The small molecule below binds the protein below.
Small molecule (SMILES): OC[C@H]1O[C@H](O)[C@H](O)[C@@H](O)[C@@H]1O

Sequence of chain 1.C:
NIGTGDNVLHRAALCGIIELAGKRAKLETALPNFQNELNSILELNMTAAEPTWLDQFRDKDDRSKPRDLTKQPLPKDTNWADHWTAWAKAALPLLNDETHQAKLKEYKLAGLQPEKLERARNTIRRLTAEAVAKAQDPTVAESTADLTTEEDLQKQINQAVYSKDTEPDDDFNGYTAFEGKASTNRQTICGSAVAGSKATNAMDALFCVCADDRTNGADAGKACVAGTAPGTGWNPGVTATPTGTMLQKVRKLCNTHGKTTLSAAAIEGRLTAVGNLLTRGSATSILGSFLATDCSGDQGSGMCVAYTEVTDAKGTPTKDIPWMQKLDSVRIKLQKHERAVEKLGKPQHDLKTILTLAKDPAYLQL

Binding-site contacts:
Ligand atom O2 contacts residue SER319 of chain 1.C at 2.8 Å (h-bond).
Ligand atom C4 contacts residue SER324 of chain 1.C at 3.3 Å.
Ligand atom C5 contacts residue SER324 of chain 1.C at 2.5 Å.
Ligand atom C3 contacts residue SER324 of chain 1.C at 2.9 Å.
Ligand atom C1 contacts residue ALA315 of chain 1.C at 3.5 Å (hydrophobic).
Ligand atom O5 contacts residue SER324 of chain 1.C at 2.1 Å (h-bond).
Ligand atom C3 contacts residue SER319 of chain 1.C at 4.4 Å.
Ligand atom C5 contacts residue ASP321 of chain 1.C at 4.0 Å.
Ligand atom O4 contacts residue ASP321 of chain 1.C at 4.0 Å.
Ligand atom O2 contacts residue GLN210 of chain 1.C at 3.9 Å.
Ligand atom C3 contacts residue ASP321 of chain 1.C at 4.2 Å.
Ligand atom C2 contacts residue SER324 of chain 1.C at 2.5 Å.
Ligand atom C6 contacts residue ALA315 of chain 1.C at 4.4 Å (hydrophobic).
Ligand atom C2 contacts residue ASP317 of chain 1.C at 3.3 Å.
Ligand atom C1 contacts residue GLY323 of chain 1.C at 4.4 Å.
Ligand atom O3 contacts residue SER324 of chain 1.C at 4.3 Å.
Ligand atom O2 contacts residue SER324 of chain 1.C at 3.0 Å (h-bond).
Ligand atom C1 contacts residue THR316 of chain 1.C at 4.2 Å.
Ligand atom O5 contacts residue ALA315 of chain 1.C at 3.5 Å (h-bond).
Ligand atom O4 contacts residue SER324 of chain 1.C at 4.2 Å.
Ligand atom C6 contacts residue GLY323 of chain 1.C at 3.4 Å.
Ligand atom C1 contacts residue SER319 of chain 1.C at 3.8 Å.
Ligand atom O5 contacts residue ASP317 of chain 1.C at 4.4 Å.
Ligand atom C5 contacts residue GLY323 of chain 1.C at 3.7 Å.
Ligand atom C2 contacts residue SER319 of chain 1.C at 3.8 Å.
Ligand atom O2 contacts residue ASP317 of chain 1.C at 2.7 Å (salt-bridge).
Ligand atom O6 contacts residue ALA315 of chain 1.C at 4.1 Å.
Ligand atom O5 contacts residue THR316 of chain 1.C at 4.3 Å.
Ligand atom C1 contacts residue SER324 of chain 1.C at 1.4 Å.
Ligand atom C6 contacts residue SER324 of chain 1.C at 3.9 Å.
Ligand atom O6 contacts residue GLY323 of chain 1.C at 4.3 Å.
Ligand atom O5 contacts residue GLY323 of chain 1.C at 3.6 Å (h-bond).
Ligand atom C1 contacts residue ASP317 of chain 1.C at 3.1 Å.